Binding-site contacts:
Ligand atom C7 contacts residue GLY215 of chain 2.A at 3.4 Å.
Ligand atom C9 contacts residue TYR75 of chain 2.A at 3.5 Å (hydrophobic).
Ligand atom OE contacts residue TYR75 of chain 2.A at 3.2 Å.
Ligand atom C3 contacts residue ASP77 of chain 2.A at 3.4 Å.
Ligand atom NL contacts residue GLY215 of chain 2.A at 3.8 Å.
Ligand atom CS contacts residue GLN133 of chain 1.A at 3.3 Å.
Ligand atom CS contacts residue SER74 of chain 2.A at 3.3 Å.
Ligand atom OI contacts residue THR216 of chain 2.A at 3.2 Å.
Ligand atom C4 contacts residue ASP77 of chain 2.A at 3.2 Å.
Ligand atom OH contacts residue ASP213 of chain 2.A at 2.7 Å (salt-bridge).
Ligand atom OV contacts residue ASP77 of chain 2.A at 3.2 Å (salt-bridge).
Ligand atom P contacts residue ASP213 of chain 2.A at 3.9 Å.
Ligand atom CV contacts residue THR216 of chain 2.A at 3.8 Å.
Ligand atom CBV contacts residue ASP77 of chain 2.A at 3.7 Å.
Ligand atom P contacts residue ASP33 of chain 2.A at 3.6 Å.
Ligand atom O contacts residue TYR75 of chain 2.A at 3.8 Å.
Ligand atom C10 contacts residue SER79 of chain 2.A at 3.5 Å.
Ligand atom O contacts residue GLY35 of chain 2.A at 3.7 Å.
Ligand atom OP contacts residue ASP213 of chain 2.A at 3.8 Å.
Ligand atom OH contacts residue ASP33 of chain 2.A at 3.2 Å (salt-bridge).
Ligand atom C8 contacts residue GLY215 of chain 2.A at 3.9 Å.
Ligand atom OI contacts residue THR217 of chain 2.A at 3.0 Å (h-bond).
Ligand atom CA contacts residue GLY35 of chain 2.A at 3.3 Å.
Ligand atom OH contacts residue GLY215 of chain 2.A at 3.5 Å.
Ligand atom CZ contacts residue ILE297 of chain 2.A at 3.0 Å (hydrophobic).
Ligand atom CD2 contacts residue PRO134 of chain 1.A at 3.9 Å (hydrophobic).
Ligand atom OE contacts residue GLY76 of chain 2.A at 2.8 Å (h-bond).
Ligand atom O contacts residue ASP33 of chain 2.A at 2.5 Å (salt-bridge).
Ligand atom CE1 contacts residue ILE297 of chain 2.A at 3.0 Å (hydrophobic).
Ligand atom CD1 contacts residue ASP213 of chain 2.A at 3.6 Å.
Ligand atom C11 contacts residue THR217 of chain 2.A at 3.8 Å.
Ligand atom C13 contacts residue GLY215 of chain 2.A at 3.5 Å.
Ligand atom C13 contacts residue ASP33 of chain 2.A at 3.7 Å.
Ligand atom OV contacts residue GLY76 of chain 2.A at 3.3 Å (h-bond).
Ligand atom OH contacts residue THR216 of chain 2.A at 3.1 Å (h-bond).
Ligand atom CAV contacts residue THR216 of chain 2.A at 3.7 Å.
Ligand atom C10 contacts residue PHE112 of chain 2.A at 3.9 Å (hydrophobic).
Ligand atom NL contacts residue THR216 of chain 2.A at 3.2 Å (h-bond).
Ligand atom OV contacts residue TYR75 of chain 2.A at 3.7 Å.
Ligand atom CB contacts residue PHE190 of chain 2.A at 3.8 Å (hydrophobic).

Sequence of chain 1.A:
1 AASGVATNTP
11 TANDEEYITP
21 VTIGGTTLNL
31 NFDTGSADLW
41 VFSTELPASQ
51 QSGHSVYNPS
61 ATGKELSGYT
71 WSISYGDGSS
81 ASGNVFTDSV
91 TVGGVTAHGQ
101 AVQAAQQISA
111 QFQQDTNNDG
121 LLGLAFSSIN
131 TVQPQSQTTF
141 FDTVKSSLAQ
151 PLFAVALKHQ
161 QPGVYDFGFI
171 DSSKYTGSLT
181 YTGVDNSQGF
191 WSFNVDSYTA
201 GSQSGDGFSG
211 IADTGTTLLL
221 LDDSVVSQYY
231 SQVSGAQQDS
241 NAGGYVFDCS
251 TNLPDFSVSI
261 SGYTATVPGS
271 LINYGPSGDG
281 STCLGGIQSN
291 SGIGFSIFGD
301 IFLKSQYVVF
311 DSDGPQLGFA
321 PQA

A small-molecule ligand and the protein it binds are described below.
Small molecule (SMILES): COC(=O)[C@H](Cc1ccccc1)O[P](=O)([O-])[C@@H]1Cc2ccc3cccc(c3c2)CC(=O)N[C@@H](C(C)C)C(=O)N1

Sequence of chain 2.A:
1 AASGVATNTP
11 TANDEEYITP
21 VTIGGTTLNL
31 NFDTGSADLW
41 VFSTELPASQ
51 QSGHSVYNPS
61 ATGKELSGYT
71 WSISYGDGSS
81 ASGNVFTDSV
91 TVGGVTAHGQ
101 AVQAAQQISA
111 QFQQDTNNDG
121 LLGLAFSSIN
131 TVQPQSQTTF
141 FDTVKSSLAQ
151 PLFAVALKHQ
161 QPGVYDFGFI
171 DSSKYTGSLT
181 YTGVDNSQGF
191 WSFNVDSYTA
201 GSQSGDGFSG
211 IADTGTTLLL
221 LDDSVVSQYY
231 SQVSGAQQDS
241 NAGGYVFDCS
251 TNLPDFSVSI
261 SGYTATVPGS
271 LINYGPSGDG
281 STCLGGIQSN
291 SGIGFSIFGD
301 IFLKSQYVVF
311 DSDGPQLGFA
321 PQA